Binding-site contacts:
Ligand atom C3 contacts residue GLU391 of chain 1.A at 4.0 Å.
Ligand atom C1 contacts residue GLN400 of chain 1.A at 3.8 Å.
Ligand atom N2 contacts residue GLU391 of chain 1.A at 2.9 Å (salt-bridge).
Ligand atom O5 contacts residue ASN395 of chain 1.A at 2.4 Å (h-bond).
Ligand atom O6 contacts residue GLN400 of chain 1.A at 3.8 Å.
Ligand atom N2 contacts residue ASN395 of chain 1.A at 2.7 Å (h-bond).
Ligand atom C3 contacts residue ASN395 of chain 1.A at 3.6 Å.
Ligand atom C8 contacts residue GLU391 of chain 1.A at 3.7 Å.
Ligand atom O7 contacts residue GLU391 of chain 1.A at 4.1 Å.
Ligand atom C7 contacts residue ASN395 of chain 1.A at 3.3 Å.
Ligand atom C2 contacts residue GLU391 of chain 1.A at 3.9 Å.
Ligand atom O5 contacts residue GLN400 of chain 1.A at 3.7 Å.
Ligand atom O3 contacts residue GLU391 of chain 1.A at 4.4 Å.
Ligand atom C4 contacts residue ASN395 of chain 1.A at 4.1 Å.
Ligand atom O7 contacts residue ASN395 of chain 1.A at 3.2 Å (h-bond).
Ligand atom C1 contacts residue ASN395 of chain 1.A at 1.4 Å.
Ligand atom C2 contacts residue ASN395 of chain 1.A at 2.2 Å.
Ligand atom C7 contacts residue GLU391 of chain 1.A at 3.5 Å.
Ligand atom C5 contacts residue GLN400 of chain 1.A at 4.1 Å.
Ligand atom C5 contacts residue ASN395 of chain 1.A at 3.7 Å.
Ligand atom C1 contacts residue GLU391 of chain 1.A at 4.3 Å.

Sequence of chain 1.A:
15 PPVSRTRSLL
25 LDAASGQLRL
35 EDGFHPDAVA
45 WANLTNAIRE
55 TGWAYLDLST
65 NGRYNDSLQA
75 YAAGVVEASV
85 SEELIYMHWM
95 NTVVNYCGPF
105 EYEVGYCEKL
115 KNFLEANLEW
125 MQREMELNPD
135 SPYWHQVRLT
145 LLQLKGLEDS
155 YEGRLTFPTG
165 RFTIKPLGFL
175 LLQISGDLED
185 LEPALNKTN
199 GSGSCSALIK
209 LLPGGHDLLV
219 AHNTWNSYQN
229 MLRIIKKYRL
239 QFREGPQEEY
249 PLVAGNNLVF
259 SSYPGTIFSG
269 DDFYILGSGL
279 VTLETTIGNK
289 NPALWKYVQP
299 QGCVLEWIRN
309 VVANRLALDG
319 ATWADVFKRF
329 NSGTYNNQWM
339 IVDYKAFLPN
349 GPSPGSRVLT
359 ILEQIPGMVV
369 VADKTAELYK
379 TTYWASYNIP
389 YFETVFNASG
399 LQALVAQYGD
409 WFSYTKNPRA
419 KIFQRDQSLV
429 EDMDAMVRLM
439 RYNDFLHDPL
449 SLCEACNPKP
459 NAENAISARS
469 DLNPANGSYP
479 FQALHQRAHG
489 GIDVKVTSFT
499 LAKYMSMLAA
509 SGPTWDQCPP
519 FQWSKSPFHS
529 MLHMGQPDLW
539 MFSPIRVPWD

The small molecule below binds the protein below.
Small molecule (SMILES): CC(=O)N[C@@H]1[C@@H](O)[C@H](O)[C@@H](CO)O[C@H]1O